This protein binds this small molecule.
Small molecule (SMILES): Cc1c(/C=C(/CO)CF)n(C)c(=O)[nH]c1=O

Sequence of chain 1.A:
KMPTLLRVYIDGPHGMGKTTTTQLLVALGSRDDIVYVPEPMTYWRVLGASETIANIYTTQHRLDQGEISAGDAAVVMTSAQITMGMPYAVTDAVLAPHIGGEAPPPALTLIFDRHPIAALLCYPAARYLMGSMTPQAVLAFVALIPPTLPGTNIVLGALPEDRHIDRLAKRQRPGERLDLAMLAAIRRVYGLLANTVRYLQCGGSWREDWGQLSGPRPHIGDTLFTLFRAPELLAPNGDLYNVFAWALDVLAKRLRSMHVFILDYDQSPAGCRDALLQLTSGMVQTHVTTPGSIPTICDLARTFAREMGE

Binding-site contacts:
Ligand atom C1 contacts residue GLN81 of chain 1.A at 3.7 Å.
Ligand atom O2 contacts residue TYR128 of chain 1.A at 3.9 Å.
Ligand atom C5 contacts residue TYR128 of chain 1.A at 3.8 Å (hydrophobic).
Ligand atom O2 contacts residue ALA124 of chain 1.A at 3.5 Å.
Ligand atom C3 contacts residue MET84 of chain 1.A at 3.7 Å (hydrophobic).
Ligand atom O1 contacts residue ILE56 of chain 1.A at 3.8 Å.
Ligand atom C6 contacts residue HIS14 of chain 1.A at 4.0 Å.
Ligand atom C1 contacts residue TYR128 of chain 1.A at 3.3 Å (hydrophobic).
Ligand atom C5 contacts residue MET84 of chain 1.A at 3.9 Å (hydrophobic).
Ligand atom C13 contacts residue ARG119 of chain 1.A at 3.9 Å.
Ligand atom C4 contacts residue TYR88 of chain 1.A at 3.7 Å (hydrophobic).
Ligand atom C13 contacts residue ARG178 of chain 1.A at 3.5 Å.
Ligand atom C14 contacts residue TRP44 of chain 1.A at 3.4 Å (hydrophobic).
Ligand atom C11 contacts residue ARG119 of chain 1.A at 3.9 Å.
Ligand atom F contacts residue ILE53 of chain 1.A at 3.2 Å.
Ligand atom O2 contacts residue MET84 of chain 1.A at 3.6 Å.
Ligand atom N1 contacts residue MET84 of chain 1.A at 4.0 Å.
Ligand atom N2 contacts residue MET84 of chain 1.A at 3.9 Å.
Ligand atom C6 contacts residue TYR128 of chain 1.A at 3.6 Å (hydrophobic).
Ligand atom C13 contacts residue HIS14 of chain 1.A at 3.9 Å.
Ligand atom C3 contacts residue TYR128 of chain 1.A at 3.8 Å (hydrophobic).
Ligand atom C6 contacts residue TYR57 of chain 1.A at 3.8 Å (hydrophobic).
Ligand atom C2 contacts residue TYR128 of chain 1.A at 3.6 Å (hydrophobic).
Ligand atom F contacts residue ARG178 of chain 1.A at 3.2 Å.
Ligand atom C2 contacts residue MET84 of chain 1.A at 3.8 Å (hydrophobic).
Ligand atom C1 contacts residue MET84 of chain 1.A at 4.0 Å (hydrophobic).
Ligand atom C14 contacts residue MET84 of chain 1.A at 3.7 Å (hydrophobic).
Ligand atom C14 contacts residue ILE53 of chain 1.A at 3.6 Å (hydrophobic).
Ligand atom O1 contacts residue TYR128 of chain 1.A at 3.6 Å.
Ligand atom N2 contacts residue TYR128 of chain 1.A at 3.5 Å.
Ligand atom C13 contacts residue GLU39 of chain 1.A at 3.9 Å.
Ligand atom C2 contacts residue GLN81 of chain 1.A at 3.7 Å.
Ligand atom O1 contacts residue GLN81 of chain 1.A at 3.6 Å.
Ligand atom O2 contacts residue GLN81 of chain 1.A at 3.0 Å (h-bond).
Ligand atom C4 contacts residue ARG119 of chain 1.A at 3.6 Å.
Ligand atom C11 contacts residue TYR128 of chain 1.A at 3.9 Å (hydrophobic).
Ligand atom O3 contacts residue ARG119 of chain 1.A at 2.7 Å (salt-bridge).
Ligand atom N2 contacts residue GLN81 of chain 1.A at 2.9 Å (h-bond).
Ligand atom N1 contacts residue TYR128 of chain 1.A at 3.5 Å.
Ligand atom O3 contacts residue HIS14 of chain 1.A at 3.4 Å.